A small-molecule ligand and the protein it binds are described below.
Small molecule (SMILES): Cc1cc(CCCOc2c(Cl)cc(C3=NCCO3)cc2Cl)on1

Binding-site contacts:
Ligand atom O1 contacts residue MET217 of chain 50.A at 2.7 Å (h-bond).
Ligand atom C2C contacts residue ILE101 of chain 50.A at 4.2 Å (hydrophobic).
Ligand atom O1A contacts residue LEU127 of chain 50.A at 4.1 Å.
Ligand atom CL1 contacts residue ILE125 of chain 50.A at 3.7 Å.
Ligand atom C2A contacts residue PHE182 of chain 50.A at 4.1 Å (hydrophobic).
Ligand atom C1B contacts residue ILE125 of chain 50.A at 3.6 Å (hydrophobic).
Ligand atom N3A contacts residue ILE220 of chain 50.A at 4.3 Å.
Ligand atom C4 contacts residue LEU103 of chain 50.A at 3.6 Å (hydrophobic).
Ligand atom C31 contacts residue MET195 of chain 50.A at 3.9 Å (hydrophobic).
Ligand atom N2 contacts residue MET217 of chain 50.A at 3.1 Å (h-bond).
Ligand atom C31 contacts residue LEU103 of chain 50.A at 4.1 Å (hydrophobic).
Ligand atom C5B contacts residue ILE220 of chain 50.A at 4.3 Å (hydrophobic).
Ligand atom C5 contacts residue MET217 of chain 50.A at 3.8 Å (hydrophobic).
Ligand atom C3C contacts residue ILE101 of chain 50.A at 3.8 Å (hydrophobic).
Ligand atom C5A contacts residue LEU127 of chain 50.A at 3.8 Å (hydrophobic).
Ligand atom CL1 contacts residue ILE239 of chain 50.A at 4.0 Å.
Ligand atom O1B contacts residue ILE125 of chain 50.A at 4.1 Å.
Ligand atom C4B contacts residue ILE125 of chain 50.A at 4.0 Å (hydrophobic).
Ligand atom O1A contacts residue ILE239 of chain 50.A at 4.3 Å.
Ligand atom C5B contacts residue ILE125 of chain 50.A at 3.5 Å (hydrophobic).
Ligand atom C4A contacts residue MET146 of chain 50.A at 4.0 Å (hydrophobic).
Ligand atom C2A contacts residue ILE220 of chain 50.A at 4.1 Å (hydrophobic).
Ligand atom C2B contacts residue ILE184 of chain 50.A at 4.1 Å (hydrophobic).
Ligand atom C2C contacts residue MET217 of chain 50.A at 3.9 Å (hydrophobic).
Ligand atom C4B contacts residue ILE220 of chain 50.A at 4.2 Å (hydrophobic).
Ligand atom CL2 contacts residue TYR147 of chain 50.A at 2.4 Å.
Ligand atom CL2 contacts residue ILE184 of chain 50.A at 4.2 Å.
Ligand atom C3B contacts residue TYR147 of chain 50.A at 3.3 Å (hydrophobic).
Ligand atom C3B contacts residue ILE125 of chain 50.A at 4.3 Å (hydrophobic).
Ligand atom C4A contacts residue TYR145 of chain 50.A at 3.7 Å (hydrophobic).
Ligand atom C6B contacts residue ILE125 of chain 50.A at 3.3 Å (hydrophobic).
Ligand atom CL2 contacts residue LEU187 of chain 50.A at 3.9 Å.
Ligand atom N3A contacts residue PHE182 of chain 50.A at 4.1 Å.
Ligand atom C2B contacts residue ILE125 of chain 50.A at 4.1 Å (hydrophobic).
Ligand atom C5A contacts residue TYR145 of chain 50.A at 3.7 Å (hydrophobic).
Ligand atom N2 contacts residue ASN215 of chain 50.A at 4.0 Å.
Ligand atom C3 contacts residue MET217 of chain 50.A at 4.2 Å (hydrophobic).
Ligand atom C2B contacts residue TYR147 of chain 50.A at 3.4 Å (hydrophobic).
Ligand atom N3A contacts residue TYR147 of chain 50.A at 4.1 Å.
Ligand atom C3 contacts residue LEU103 of chain 50.A at 4.3 Å (hydrophobic).

Sequence of chain 50.A:
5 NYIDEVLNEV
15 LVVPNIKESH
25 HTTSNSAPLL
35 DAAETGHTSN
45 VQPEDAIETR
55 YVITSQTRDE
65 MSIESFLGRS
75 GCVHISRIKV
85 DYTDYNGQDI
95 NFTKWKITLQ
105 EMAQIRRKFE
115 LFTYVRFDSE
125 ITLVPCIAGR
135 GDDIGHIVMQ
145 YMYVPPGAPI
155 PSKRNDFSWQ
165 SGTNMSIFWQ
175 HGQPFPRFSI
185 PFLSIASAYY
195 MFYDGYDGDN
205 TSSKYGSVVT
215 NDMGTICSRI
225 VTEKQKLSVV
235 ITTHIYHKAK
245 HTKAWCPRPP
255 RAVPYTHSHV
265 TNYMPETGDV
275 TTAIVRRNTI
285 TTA